Sequence of chain 1.D:
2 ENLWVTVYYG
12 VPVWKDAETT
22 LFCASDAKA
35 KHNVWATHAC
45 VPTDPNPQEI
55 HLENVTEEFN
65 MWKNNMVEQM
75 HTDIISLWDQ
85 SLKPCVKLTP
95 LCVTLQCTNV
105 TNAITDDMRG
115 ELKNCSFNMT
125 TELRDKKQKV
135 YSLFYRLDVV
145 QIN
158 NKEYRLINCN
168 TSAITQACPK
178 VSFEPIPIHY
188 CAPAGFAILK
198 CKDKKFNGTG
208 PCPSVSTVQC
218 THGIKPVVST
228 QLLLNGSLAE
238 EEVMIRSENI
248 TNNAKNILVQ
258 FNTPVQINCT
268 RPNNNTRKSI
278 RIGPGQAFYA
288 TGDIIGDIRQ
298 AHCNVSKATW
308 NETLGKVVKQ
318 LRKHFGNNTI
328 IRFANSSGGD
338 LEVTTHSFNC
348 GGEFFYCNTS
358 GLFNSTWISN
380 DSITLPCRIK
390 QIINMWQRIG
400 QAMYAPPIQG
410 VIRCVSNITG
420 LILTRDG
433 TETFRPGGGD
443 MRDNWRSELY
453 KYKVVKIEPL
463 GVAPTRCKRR

This small molecule binds to this protein.
Small molecule (SMILES): CC(=O)N[C@H]1[C@H](O[C@H]2[C@H](O)[C@@H](NC(C)=O)CO[C@@H]2CO)O[C@H](CO)[C@@H](O)[C@@H]1O

Binding-site contacts:
Ligand atom O6 contacts residue ASN265 of chain 1.D at 4.5 Å.
Ligand atom C1 contacts residue ASN265 of chain 1.D at 1.4 Å.
Ligand atom O5 contacts residue ARG412 of chain 1.D at 3.8 Å.
Ligand atom C7 contacts residue ASN265 of chain 1.D at 3.1 Å.
Ligand atom C8 contacts residue ASN301 of chain 1.D at 4.3 Å.
Ligand atom C2 contacts residue ASN265 of chain 1.D at 2.5 Å.
Ligand atom C8 contacts residue GLN263 of chain 1.D at 4.2 Å.
Ligand atom C1 contacts residue GLN263 of chain 1.D at 4.2 Å.
Ligand atom C2 contacts residue GLN263 of chain 1.D at 3.9 Å.
Ligand atom N2 contacts residue ASN265 of chain 1.D at 2.9 Å (h-bond).
Ligand atom O7 contacts residue ASN301 of chain 1.D at 4.0 Å.
Ligand atom C5 contacts residue ASN265 of chain 1.D at 3.6 Å.
Ligand atom N2 contacts residue GLN263 of chain 1.D at 3.4 Å (h-bond).
Ligand atom C3 contacts residue ASN265 of chain 1.D at 3.8 Å.
Ligand atom C8 contacts residue ASN265 of chain 1.D at 4.3 Å.
Ligand atom C4 contacts residue ASN265 of chain 1.D at 4.2 Å.
Ligand atom O6 contacts residue ARG412 of chain 1.D at 3.0 Å (salt-bridge).
Ligand atom C8 contacts residue SER303 of chain 1.D at 3.6 Å.
Ligand atom C8 contacts residue VAL302 of chain 1.D at 4.1 Å (hydrophobic).
Ligand atom C1 contacts residue VAL414 of chain 1.D at 4.5 Å (hydrophobic).
Ligand atom O5 contacts residue VAL414 of chain 1.D at 4.3 Å.
Ligand atom C6 contacts residue ARG412 of chain 1.D at 4.3 Å.
Ligand atom O5 contacts residue ASN265 of chain 1.D at 2.4 Å (h-bond).
Ligand atom O7 contacts residue ASN265 of chain 1.D at 2.9 Å (h-bond).
Ligand atom C3 contacts residue GLN263 of chain 1.D at 3.5 Å.
Ligand atom O3 contacts residue GLN263 of chain 1.D at 4.0 Å.